Binding-site contacts:
Ligand atom OAR contacts residue SER143 of chain 1.A at 3.3 Å (h-bond).
Ligand atom CAW contacts residue ALA25 of chain 1.A at 3.4 Å (hydrophobic).
Ligand atom OAA contacts residue MN1 of chain 1.B at 2.8 Å.
Ligand atom CAT contacts residue ALA25 of chain 1.A at 3.4 Å (hydrophobic).
Ligand atom CAP contacts residue ALA25 of chain 1.A at 3.5 Å (hydrophobic).
Ligand atom OAH contacts residue ASP78 of chain 1.A at 2.9 Å (salt-bridge).
Ligand atom CAE contacts residue MN1 of chain 1.C at 3.4 Å.
Ligand atom CAW contacts residue ILE146 of chain 1.A at 3.6 Å (hydrophobic).
Ligand atom OAJ contacts residue ASP78 of chain 1.A at 2.8 Å (salt-bridge).
Ligand atom OAJ contacts residue ASP139 of chain 1.A at 3.2 Å (salt-bridge).
Ligand atom OAU contacts residue ASN54 of chain 1.A at 3.1 Å (h-bond).
Ligand atom CAW contacts residue ARG147 of chain 1.A at 3.1 Å.
Ligand atom OAH contacts residue SER79 of chain 1.A at 3.6 Å.
Ligand atom OAV contacts residue ARG147 of chain 1.A at 2.8 Å.
Ligand atom CAP contacts residue ASN54 of chain 1.A at 3.7 Å.
Ligand atom OAU contacts residue ALA26 of chain 1.A at 2.9 Å (h-bond).
Ligand atom OAJ contacts residue MN1 of chain 1.B at 1.9 Å.
Ligand atom CAS contacts residue VAL149 of chain 1.A at 3.7 Å (hydrophobic).
Ligand atom OAU contacts residue ALA25 of chain 1.A at 3.7 Å.
Ligand atom OAJ contacts residue GLU58 of chain 1.A at 3.5 Å (salt-bridge).
Ligand atom OAR contacts residue ASP139 of chain 1.A at 2.9 Å (salt-bridge).
Ligand atom CAM contacts residue SER143 of chain 1.A at 3.3 Å.
Ligand atom OAK contacts residue ASP139 of chain 1.A at 2.4 Å (salt-bridge).
Ligand atom CAN contacts residue SER143 of chain 1.A at 3.2 Å.
Ligand atom CAI contacts residue MN1 of chain 1.B at 2.9 Å.
Ligand atom OAA contacts residue ASP78 of chain 1.A at 3.0 Å (salt-bridge).
Ligand atom OAK contacts residue MN1 of chain 1.C at 2.6 Å.
Ligand atom OAA contacts residue GLU58 of chain 1.A at 3.5 Å (salt-bridge).
Ligand atom CAL contacts residue ASP139 of chain 1.A at 3.1 Å.
Ligand atom CAI contacts residue MN1 of chain 1.C at 2.3 Å.
Ligand atom CAS contacts residue ASP139 of chain 1.A at 3.3 Å.
Ligand atom CAW contacts residue SER143 of chain 1.A at 3.5 Å.
Ligand atom CAE contacts residue MN1 of chain 1.B at 3.2 Å.
Ligand atom CAI contacts residue ASP78 of chain 1.A at 3.5 Å.
Ligand atom CAS contacts residue SER143 of chain 1.A at 3.0 Å.
Ligand atom OAJ contacts residue MN1 of chain 1.C at 1.8 Å.
Ligand atom CAM contacts residue ASP139 of chain 1.A at 3.3 Å.
Ligand atom CAI contacts residue ASP139 of chain 1.A at 3.2 Å.
Ligand atom CAO contacts residue ALA25 of chain 1.A at 3.4 Å (hydrophobic).
Ligand atom OAJ contacts residue ASP23 of chain 1.A at 2.8 Å (salt-bridge).

A small-molecule ligand and the protein it binds are described below.
Small molecule (SMILES): COC(=O)c1ccc(OC(=O)c2ccc([N+](=O)[O-])o2)c(OC)c1

Sequence of chain 1.A:
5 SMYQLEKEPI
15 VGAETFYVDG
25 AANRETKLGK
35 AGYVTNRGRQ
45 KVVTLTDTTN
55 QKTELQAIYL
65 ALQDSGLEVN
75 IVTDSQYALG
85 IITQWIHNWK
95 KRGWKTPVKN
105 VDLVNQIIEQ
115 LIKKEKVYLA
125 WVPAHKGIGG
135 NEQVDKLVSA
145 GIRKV